Sequence of chain 1.A:
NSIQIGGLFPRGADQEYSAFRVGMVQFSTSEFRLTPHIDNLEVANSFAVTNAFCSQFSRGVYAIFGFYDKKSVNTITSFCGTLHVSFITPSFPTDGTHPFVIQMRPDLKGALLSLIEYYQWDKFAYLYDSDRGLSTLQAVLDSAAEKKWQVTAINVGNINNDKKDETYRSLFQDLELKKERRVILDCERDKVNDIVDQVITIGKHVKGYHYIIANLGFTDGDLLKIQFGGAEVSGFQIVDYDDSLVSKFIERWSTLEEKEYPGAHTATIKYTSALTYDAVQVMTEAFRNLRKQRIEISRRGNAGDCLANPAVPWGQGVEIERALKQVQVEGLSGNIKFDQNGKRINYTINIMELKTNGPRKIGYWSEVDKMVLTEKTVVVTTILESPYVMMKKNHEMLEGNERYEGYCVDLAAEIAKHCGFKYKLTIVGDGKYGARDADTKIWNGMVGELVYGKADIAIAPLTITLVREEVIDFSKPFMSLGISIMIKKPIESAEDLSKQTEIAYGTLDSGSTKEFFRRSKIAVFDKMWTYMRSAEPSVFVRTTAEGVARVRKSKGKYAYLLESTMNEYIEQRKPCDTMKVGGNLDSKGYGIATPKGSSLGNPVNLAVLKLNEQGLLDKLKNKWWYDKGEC

Binding-site contacts:
Ligand atom O contacts residue ARG485 of chain 1.A at 2.7 Å (salt-bridge).
Ligand atom CA contacts residue GLU705 of chain 1.A at 3.5 Å.
Ligand atom N contacts residue THR480 of chain 1.A at 3.0 Å (h-bond).
Ligand atom OXT contacts residue PRO478 of chain 1.A at 3.7 Å.
Ligand atom OE1 contacts residue SER654 of chain 1.A at 3.4 Å (h-bond).
Ligand atom CG contacts residue GLU705 of chain 1.A at 3.6 Å.
Ligand atom O contacts residue SER654 of chain 1.A at 2.9 Å (h-bond).
Ligand atom N contacts residue PRO478 of chain 1.A at 2.9 Å (h-bond).
Ligand atom CA contacts residue TYR450 of chain 1.A at 4.0 Å (hydrophobic).
Ligand atom OXT contacts residue TYR450 of chain 1.A at 3.5 Å.
Ligand atom CG contacts residue LEU650 of chain 1.A at 3.6 Å (hydrophobic).
Ligand atom N contacts residue TYR450 of chain 1.A at 4.1 Å.
Ligand atom CB contacts residue GLU705 of chain 1.A at 4.2 Å.
Ligand atom CD contacts residue THR655 of chain 1.A at 3.4 Å.
Ligand atom N contacts residue GLU705 of chain 1.A at 2.8 Å (salt-bridge).
Ligand atom CB contacts residue LEU650 of chain 1.A at 3.9 Å (hydrophobic).
Ligand atom CA contacts residue PRO478 of chain 1.A at 4.1 Å (hydrophobic).
Ligand atom CA contacts residue SER654 of chain 1.A at 3.4 Å.
Ligand atom O contacts residue TYR450 of chain 1.A at 3.3 Å.
Ligand atom OE1 contacts residue THR655 of chain 1.A at 3.2 Å (h-bond).
Ligand atom C contacts residue THR480 of chain 1.A at 3.8 Å.
Ligand atom N contacts residue SER654 of chain 1.A at 4.1 Å.
Ligand atom OE2 contacts residue GLU705 of chain 1.A at 3.9 Å.
Ligand atom N contacts residue TYR732 of chain 1.A at 3.7 Å.
Ligand atom OXT contacts residue SER654 of chain 1.A at 4.0 Å.
Ligand atom OE2 contacts residue THR655 of chain 1.A at 2.7 Å (h-bond).
Ligand atom OE1 contacts residue GLY653 of chain 1.A at 3.5 Å.
Ligand atom CG contacts residue TYR450 of chain 1.A at 4.1 Å (hydrophobic).
Ligand atom OXT contacts residue THR480 of chain 1.A at 3.0 Å (h-bond).
Ligand atom C contacts residue ARG485 of chain 1.A at 3.4 Å.
Ligand atom OE1 contacts residue LEU650 of chain 1.A at 4.0 Å.
Ligand atom C contacts residue SER654 of chain 1.A at 3.4 Å.
Ligand atom O contacts residue GLY653 of chain 1.A at 3.2 Å.
Ligand atom OXT contacts residue LEU479 of chain 1.A at 3.5 Å.
Ligand atom C contacts residue TYR450 of chain 1.A at 3.6 Å (hydrophobic).
Ligand atom CA contacts residue THR480 of chain 1.A at 3.6 Å.
Ligand atom OXT contacts residue ARG485 of chain 1.A at 2.8 Å (salt-bridge).
Ligand atom CD contacts residue GLU705 of chain 1.A at 4.1 Å.
Ligand atom CB contacts residue TYR450 of chain 1.A at 3.3 Å (hydrophobic).
Ligand atom CD contacts residue LEU650 of chain 1.A at 3.8 Å (hydrophobic).

A protein and the small-molecule ligand that binds it are described below.
Small molecule (SMILES): N[C@@H](CCC(=O)O)C(=O)O